Sequence of chain 1.D:
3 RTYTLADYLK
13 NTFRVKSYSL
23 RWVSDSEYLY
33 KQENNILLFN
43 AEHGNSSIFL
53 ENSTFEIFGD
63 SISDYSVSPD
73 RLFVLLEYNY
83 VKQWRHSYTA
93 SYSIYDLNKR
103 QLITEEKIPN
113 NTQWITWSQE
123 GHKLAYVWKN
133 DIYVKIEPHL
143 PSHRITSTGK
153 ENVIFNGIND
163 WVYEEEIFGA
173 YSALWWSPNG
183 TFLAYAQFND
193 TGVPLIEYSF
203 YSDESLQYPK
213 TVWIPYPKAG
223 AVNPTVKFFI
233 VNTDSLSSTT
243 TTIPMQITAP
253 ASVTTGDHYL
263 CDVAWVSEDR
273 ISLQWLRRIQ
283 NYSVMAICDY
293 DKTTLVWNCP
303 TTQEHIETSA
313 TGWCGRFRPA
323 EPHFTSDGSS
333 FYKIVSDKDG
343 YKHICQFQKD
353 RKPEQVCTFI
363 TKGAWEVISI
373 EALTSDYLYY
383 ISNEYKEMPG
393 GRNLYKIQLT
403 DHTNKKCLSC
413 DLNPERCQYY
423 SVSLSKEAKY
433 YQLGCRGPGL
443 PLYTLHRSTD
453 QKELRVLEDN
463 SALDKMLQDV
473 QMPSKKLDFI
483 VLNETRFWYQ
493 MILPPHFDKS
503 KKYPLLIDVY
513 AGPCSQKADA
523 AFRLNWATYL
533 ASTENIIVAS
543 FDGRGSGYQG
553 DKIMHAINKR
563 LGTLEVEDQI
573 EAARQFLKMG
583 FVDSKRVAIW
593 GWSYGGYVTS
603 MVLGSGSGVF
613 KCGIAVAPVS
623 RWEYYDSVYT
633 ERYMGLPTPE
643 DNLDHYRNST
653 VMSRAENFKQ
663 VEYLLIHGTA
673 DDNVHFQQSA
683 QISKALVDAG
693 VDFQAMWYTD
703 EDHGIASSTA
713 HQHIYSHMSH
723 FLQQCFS

This small molecule binds to this protein.
Small molecule (SMILES): CC(=O)N[C@@H]1[C@@H](O)[C@H](O)[C@@H](CO)O[C@H]1O

Binding-site contacts:
Ligand atom O7 contacts residue ASN181 of chain 1.D at 4.2 Å.
Ligand atom O5 contacts residue ASN181 of chain 1.D at 2.4 Å (h-bond).
Ligand atom C1 contacts residue ASN181 of chain 1.D at 1.4 Å.
Ligand atom C7 contacts residue ASN181 of chain 1.D at 3.8 Å.
Ligand atom C5 contacts residue ASN181 of chain 1.D at 3.6 Å.
Ligand atom C3 contacts residue ASN181 of chain 1.D at 3.8 Å.
Ligand atom C2 contacts residue ASN181 of chain 1.D at 2.6 Å.
Ligand atom C4 contacts residue ASN181 of chain 1.D at 4.3 Å.
Ligand atom N2 contacts residue ASN181 of chain 1.D at 3.0 Å (h-bond).